Binding-site contacts:
Ligand atom C5 contacts residue ASN12 of chain 31.H at 4.1 Å.
Ligand atom O5 contacts residue ASN12 of chain 31.H at 2.7 Å (h-bond).
Ligand atom C7 contacts residue ASN12 of chain 31.H at 3.9 Å.
Ligand atom C1 contacts residue ASN12 of chain 31.H at 2.2 Å.
Ligand atom O7 contacts residue ASN12 of chain 31.H at 3.7 Å.
Ligand atom N2 contacts residue ASN12 of chain 31.H at 3.8 Å.
Ligand atom C2 contacts residue ASN12 of chain 31.H at 3.2 Å.

Sequence of chain 31.H:
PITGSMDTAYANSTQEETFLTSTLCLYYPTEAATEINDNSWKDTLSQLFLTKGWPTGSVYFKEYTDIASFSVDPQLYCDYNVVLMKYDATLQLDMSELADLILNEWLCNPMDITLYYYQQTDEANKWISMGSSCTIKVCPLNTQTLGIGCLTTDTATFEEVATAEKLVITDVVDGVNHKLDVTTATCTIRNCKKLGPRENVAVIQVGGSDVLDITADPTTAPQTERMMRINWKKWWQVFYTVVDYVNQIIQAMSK

This protein binds this small molecule.
Small molecule (SMILES): CC(=O)N[C@H]1[C@H](O[C@H]2[C@H](O)[C@@H](NC(C)=O)CO[C@@H]2CO)O[C@H](CO)[C@@H](O)[C@@H]1O